Binding-site contacts:
Ligand atom N17 contacts residue PHE93 of chain 1.A at 3.5 Å.
Ligand atom N16 contacts residue GLY97 of chain 1.A at 3.8 Å.
Ligand atom C19 contacts residue PHE93 of chain 1.A at 3.9 Å (hydrophobic).
Ligand atom C23 contacts residue LYS95 of chain 1.A at 3.6 Å.
Ligand atom C23 contacts residue GLY97 of chain 1.A at 3.6 Å.
Ligand atom C09 contacts residue SER98 of chain 1.A at 3.5 Å.
Ligand atom C13 contacts residue GLN91 of chain 1.A at 3.8 Å.
Ligand atom C10 contacts residue SER98 of chain 1.A at 3.2 Å.
Ligand atom C13 contacts residue GLU92 of chain 1.A at 4.0 Å.
Ligand atom C18 contacts residue VAL94 of chain 1.A at 3.5 Å (hydrophobic).
Ligand atom C06 contacts residue LEU16 of chain 1.A at 3.6 Å (hydrophobic).
Ligand atom N17 contacts residue VAL94 of chain 1.A at 2.8 Å (h-bond).
Ligand atom C15 contacts residue VAL94 of chain 1.A at 3.6 Å (hydrophobic).
Ligand atom C10 contacts residue LEU145 of chain 1.A at 3.7 Å (hydrophobic).
Ligand atom N14 contacts residue LEU44 of chain 1.A at 3.9 Å.
Ligand atom C05 contacts residue ILE24 of chain 1.A at 3.9 Å (hydrophobic).
Ligand atom N12 contacts residue GLN91 of chain 1.A at 3.8 Å.
Ligand atom C18 contacts residue PHE93 of chain 1.A at 3.4 Å (hydrophobic).
Ligand atom N24 contacts residue LEU44 of chain 1.A at 3.6 Å.
Ligand atom C11 contacts residue LEU145 of chain 1.A at 3.7 Å (hydrophobic).
Ligand atom C18 contacts residue GLY97 of chain 1.A at 3.7 Å.
Ligand atom N08 contacts residue SER98 of chain 1.A at 3.9 Å.
Ligand atom C15 contacts residue GLY97 of chain 1.A at 4.0 Å.
Ligand atom N17 contacts residue GLY97 of chain 1.A at 3.7 Å.
Ligand atom C02 contacts residue ILE24 of chain 1.A at 3.8 Å (hydrophobic).
Ligand atom C13 contacts residue LEU44 of chain 1.A at 3.6 Å (hydrophobic).
Ligand atom N24 contacts residue GLU92 of chain 1.A at 2.8 Å (salt-bridge).
Ligand atom N14 contacts residue VAL94 of chain 1.A at 3.1 Å (h-bond).
Ligand atom N24 contacts residue LEU145 of chain 1.A at 3.8 Å.
Ligand atom C01 contacts residue LEU16 of chain 1.A at 3.9 Å (hydrophobic).
Ligand atom N12 contacts residue LEU44 of chain 1.A at 3.9 Å.
Ligand atom C23 contacts residue VAL94 of chain 1.A at 3.4 Å (hydrophobic).
Ligand atom C05 contacts residue GLN18 of chain 1.A at 3.4 Å.
Ligand atom C23 contacts residue PHE93 of chain 1.A at 3.5 Å (hydrophobic).
Ligand atom S04 contacts residue ILE24 of chain 1.A at 3.8 Å.
Ligand atom C09 contacts residue LYS142 of chain 1.A at 3.4 Å.
Ligand atom S04 contacts residue LYS142 of chain 1.A at 3.4 Å.
Ligand atom N24 contacts residue GLN91 of chain 1.A at 2.8 Å (h-bond).
Ligand atom C05 contacts residue LYS142 of chain 1.A at 3.5 Å.
Ligand atom N12 contacts residue LEU145 of chain 1.A at 3.6 Å.

The protein below binds the small molecule below.
Small molecule (SMILES): Cc1ccsc1CN(C)Cc1nc(N)nc(Nc2ccccc2)n1

Sequence of chain 1.A:
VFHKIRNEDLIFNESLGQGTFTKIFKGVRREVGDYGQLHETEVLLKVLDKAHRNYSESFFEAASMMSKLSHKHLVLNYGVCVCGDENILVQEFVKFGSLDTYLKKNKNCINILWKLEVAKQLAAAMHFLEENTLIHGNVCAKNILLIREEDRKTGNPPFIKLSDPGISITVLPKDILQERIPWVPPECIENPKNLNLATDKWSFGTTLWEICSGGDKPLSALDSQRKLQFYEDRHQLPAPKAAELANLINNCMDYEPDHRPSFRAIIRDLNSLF